Binding-site contacts:
Ligand atom O7 contacts residue ASN279 of chain 1.E at 3.1 Å (h-bond).
Ligand atom O5 contacts residue ASN292 of chain 1.E at 4.1 Å.
Ligand atom C2 contacts residue VAL291 of chain 1.E at 4.1 Å (hydrophobic).
Ligand atom C5 contacts residue ASN292 of chain 1.E at 4.3 Å.
Ligand atom C7 contacts residue VAL291 of chain 1.E at 4.4 Å (hydrophobic).
Ligand atom N2 contacts residue ASN279 of chain 1.E at 3.0 Å (h-bond).
Ligand atom C3 contacts residue ASN279 of chain 1.E at 3.8 Å.
Ligand atom C4 contacts residue ASN279 of chain 1.E at 4.3 Å.
Ligand atom C5 contacts residue ASN279 of chain 1.E at 3.7 Å.
Ligand atom C1 contacts residue ASN292 of chain 1.E at 4.2 Å.
Ligand atom C7 contacts residue ASN279 of chain 1.E at 3.3 Å.
Ligand atom C2 contacts residue ASN279 of chain 1.E at 2.5 Å.
Ligand atom C8 contacts residue GLU69 of chain 1.F at 3.7 Å.
Ligand atom C3 contacts residue VAL291 of chain 1.E at 4.4 Å (hydrophobic).
Ligand atom C8 contacts residue VAL291 of chain 1.E at 4.3 Å (hydrophobic).
Ligand atom O5 contacts residue ASN279 of chain 1.E at 2.4 Å (h-bond).
Ligand atom C8 contacts residue SER39 of chain 1.E at 3.5 Å.
Ligand atom N2 contacts residue VAL291 of chain 1.E at 3.7 Å.
Ligand atom C1 contacts residue VAL291 of chain 1.E at 3.8 Å (hydrophobic).
Ligand atom C1 contacts residue ASN279 of chain 1.E at 1.4 Å.

Sequence of chain 1.F:
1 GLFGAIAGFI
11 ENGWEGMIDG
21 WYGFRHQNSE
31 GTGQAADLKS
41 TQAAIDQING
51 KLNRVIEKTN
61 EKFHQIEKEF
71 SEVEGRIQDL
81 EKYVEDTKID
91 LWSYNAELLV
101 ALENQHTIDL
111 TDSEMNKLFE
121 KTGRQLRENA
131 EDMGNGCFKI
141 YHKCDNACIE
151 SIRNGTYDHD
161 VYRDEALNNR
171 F

This small molecule binds to this protein.
Small molecule (SMILES): CC(=O)N[C@H]1[C@H](O[C@H]2[C@H](O)[C@@H](NC(C)=O)CO[C@@H]2CO)O[C@H](CO)[C@@H](O)[C@@H]1O

Sequence of chain 1.E:
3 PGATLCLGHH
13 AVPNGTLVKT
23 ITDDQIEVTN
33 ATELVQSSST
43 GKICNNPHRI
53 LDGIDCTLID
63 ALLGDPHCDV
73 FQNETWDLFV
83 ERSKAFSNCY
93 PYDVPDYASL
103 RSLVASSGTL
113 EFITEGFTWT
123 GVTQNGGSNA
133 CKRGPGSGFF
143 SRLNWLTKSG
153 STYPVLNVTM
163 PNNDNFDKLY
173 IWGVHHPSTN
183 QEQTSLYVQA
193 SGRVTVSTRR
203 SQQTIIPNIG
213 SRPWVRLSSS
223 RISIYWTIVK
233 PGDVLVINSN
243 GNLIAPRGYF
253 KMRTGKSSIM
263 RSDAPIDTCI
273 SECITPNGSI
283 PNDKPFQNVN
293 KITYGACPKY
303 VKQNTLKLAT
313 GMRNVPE